This small molecule binds to this protein.
Small molecule (SMILES): CC(=O)N[C@@H]1[C@@H](O)[C@H](O)[C@@H](CO)O[C@H]1O

Binding-site contacts:
Ligand atom C2 contacts residue ASN333 of chain 1.A at 2.5 Å.
Ligand atom O5 contacts residue GLN332 of chain 1.A at 3.7 Å.
Ligand atom C1 contacts residue GLN332 of chain 1.A at 4.0 Å.
Ligand atom O5 contacts residue ASN333 of chain 1.A at 2.4 Å (h-bond).
Ligand atom C5 contacts residue GLN332 of chain 1.A at 3.8 Å.
Ligand atom O7 contacts residue ASN333 of chain 1.A at 4.2 Å.
Ligand atom C5 contacts residue ASN333 of chain 1.A at 3.7 Å.
Ligand atom C8 contacts residue ASN333 of chain 1.A at 3.7 Å.
Ligand atom C3 contacts residue ASN333 of chain 1.A at 3.8 Å.
Ligand atom C7 contacts residue ASN333 of chain 1.A at 3.5 Å.
Ligand atom C1 contacts residue ASN333 of chain 1.A at 1.4 Å.
Ligand atom C4 contacts residue ASN333 of chain 1.A at 4.2 Å.
Ligand atom N2 contacts residue ASN333 of chain 1.A at 2.9 Å (h-bond).
Ligand atom C6 contacts residue GLN332 of chain 1.A at 3.5 Å.

Sequence of chain 1.A:
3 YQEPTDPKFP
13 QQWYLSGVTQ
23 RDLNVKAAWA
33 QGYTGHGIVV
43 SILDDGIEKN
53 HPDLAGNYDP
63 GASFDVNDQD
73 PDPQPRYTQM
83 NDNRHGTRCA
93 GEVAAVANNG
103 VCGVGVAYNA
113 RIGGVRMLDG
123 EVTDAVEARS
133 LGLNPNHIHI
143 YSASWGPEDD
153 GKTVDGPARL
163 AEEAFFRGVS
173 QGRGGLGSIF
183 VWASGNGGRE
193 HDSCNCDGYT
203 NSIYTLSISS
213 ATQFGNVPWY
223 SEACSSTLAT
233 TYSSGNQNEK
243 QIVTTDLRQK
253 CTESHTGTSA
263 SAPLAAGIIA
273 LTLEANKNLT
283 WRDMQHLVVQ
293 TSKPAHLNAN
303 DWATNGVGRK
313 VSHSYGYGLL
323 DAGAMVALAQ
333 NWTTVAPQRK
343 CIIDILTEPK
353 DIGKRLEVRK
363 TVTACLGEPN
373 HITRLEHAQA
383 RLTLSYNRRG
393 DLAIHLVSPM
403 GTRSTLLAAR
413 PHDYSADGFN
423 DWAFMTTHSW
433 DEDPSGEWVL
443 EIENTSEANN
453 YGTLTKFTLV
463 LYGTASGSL